Binding-site contacts:
Ligand atom C1 contacts residue THR156 of chain 27.E at 3.6 Å.
Ligand atom O5 contacts residue MET151 of chain 27.E at 4.2 Å.
Ligand atom O5 contacts residue ASN154 of chain 27.E at 3.8 Å.
Ligand atom C7 contacts residue ASN154 of chain 27.E at 3.7 Å.
Ligand atom C2 contacts residue THR156 of chain 27.E at 3.9 Å.
Ligand atom O7 contacts residue THR156 of chain 27.E at 4.5 Å.
Ligand atom O7 contacts residue ASN154 of chain 27.E at 3.2 Å (h-bond).
Ligand atom N2 contacts residue THR156 of chain 27.E at 3.2 Å.
Ligand atom C7 contacts residue THR156 of chain 27.E at 3.6 Å.
Ligand atom C8 contacts residue ASN154 of chain 27.E at 4.5 Å.
Ligand atom C8 contacts residue THR156 of chain 27.E at 3.7 Å.
Ligand atom N2 contacts residue ASN154 of chain 27.E at 4.0 Å.
Ligand atom C3 contacts residue THR156 of chain 27.E at 4.4 Å.
Ligand atom C1 contacts residue ASN154 of chain 27.E at 3.1 Å.
Ligand atom O6 contacts residue MET151 of chain 27.E at 3.5 Å.
Ligand atom C2 contacts residue ASN154 of chain 27.E at 4.1 Å.

A protein and the small-molecule ligand that binds it are described below.
Small molecule (SMILES): CC(=O)N[C@H]1[C@H](O[C@H]2[C@H](O)[C@@H](NC(C)=O)CO[C@@H]2CO)O[C@H](CO)[C@@H](O)[C@@H]1O

Sequence of chain 27.E:
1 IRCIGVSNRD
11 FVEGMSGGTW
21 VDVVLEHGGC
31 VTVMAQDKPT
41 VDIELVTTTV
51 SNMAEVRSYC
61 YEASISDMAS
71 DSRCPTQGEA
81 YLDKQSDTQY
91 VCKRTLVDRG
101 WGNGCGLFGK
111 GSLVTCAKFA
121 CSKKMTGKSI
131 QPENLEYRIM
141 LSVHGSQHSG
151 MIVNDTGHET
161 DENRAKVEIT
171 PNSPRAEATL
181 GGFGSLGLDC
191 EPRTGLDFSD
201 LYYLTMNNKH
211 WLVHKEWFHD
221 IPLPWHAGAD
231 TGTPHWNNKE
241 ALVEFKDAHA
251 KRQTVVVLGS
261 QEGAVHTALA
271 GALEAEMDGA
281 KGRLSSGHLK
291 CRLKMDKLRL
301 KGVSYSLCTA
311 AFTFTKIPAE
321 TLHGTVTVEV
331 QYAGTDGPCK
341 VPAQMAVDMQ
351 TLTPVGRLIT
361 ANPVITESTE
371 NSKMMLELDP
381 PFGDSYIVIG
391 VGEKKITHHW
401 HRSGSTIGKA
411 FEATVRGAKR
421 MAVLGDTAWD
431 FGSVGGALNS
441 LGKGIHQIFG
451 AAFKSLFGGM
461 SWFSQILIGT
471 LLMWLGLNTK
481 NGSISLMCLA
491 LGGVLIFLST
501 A